Sequence of chain 1.B:
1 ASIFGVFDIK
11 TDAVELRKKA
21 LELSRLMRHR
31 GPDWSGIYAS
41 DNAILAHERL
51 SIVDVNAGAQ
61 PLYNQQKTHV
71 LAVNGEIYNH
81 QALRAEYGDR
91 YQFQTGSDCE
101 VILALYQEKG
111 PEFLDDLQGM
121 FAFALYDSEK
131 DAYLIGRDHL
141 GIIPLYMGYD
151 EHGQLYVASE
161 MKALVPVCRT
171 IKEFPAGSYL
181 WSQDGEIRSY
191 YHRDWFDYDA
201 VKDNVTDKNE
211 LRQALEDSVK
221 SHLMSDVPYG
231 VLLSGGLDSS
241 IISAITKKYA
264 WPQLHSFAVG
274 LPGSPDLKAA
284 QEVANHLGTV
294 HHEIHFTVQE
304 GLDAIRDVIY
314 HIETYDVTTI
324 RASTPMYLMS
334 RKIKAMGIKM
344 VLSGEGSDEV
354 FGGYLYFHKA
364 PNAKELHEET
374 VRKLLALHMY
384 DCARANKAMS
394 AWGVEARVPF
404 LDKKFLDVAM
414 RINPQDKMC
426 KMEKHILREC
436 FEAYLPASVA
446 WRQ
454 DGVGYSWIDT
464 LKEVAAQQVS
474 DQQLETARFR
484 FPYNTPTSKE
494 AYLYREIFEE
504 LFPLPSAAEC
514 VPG

The small molecule below binds the protein below.
Small molecule (SMILES): NC(=O)CC[C@H](N)C(=O)O

Binding-site contacts:
Ligand atom CA contacts residue ASP98 of chain 1.B at 3.4 Å.
Ligand atom OE1 contacts residue ALA1 of chain 1.B at 3.7 Å.
Ligand atom CD contacts residue ASN74 of chain 1.B at 3.8 Å.
Ligand atom CD contacts residue ALA1 of chain 1.B at 3.5 Å (hydrophobic).
Ligand atom OXT contacts residue ARG49 of chain 1.B at 3.8 Å.
Ligand atom OXT contacts residue GLU76 of chain 1.B at 3.5 Å (salt-bridge).
Ligand atom CB contacts residue GLY75 of chain 1.B at 3.3 Å.
Ligand atom OE1 contacts residue ASN74 of chain 1.B at 2.9 Å (h-bond).
Ligand atom CA contacts residue GLU76 of chain 1.B at 4.1 Å.
Ligand atom O contacts residue LEU50 of chain 1.B at 4.1 Å.
Ligand atom N contacts residue ASP98 of chain 1.B at 2.8 Å (salt-bridge).
Ligand atom NE2 contacts residue ASN74 of chain 1.B at 4.0 Å.
Ligand atom O contacts residue ILE52 of chain 1.B at 4.1 Å.
Ligand atom O contacts residue VAL53 of chain 1.B at 3.3 Å (h-bond).
Ligand atom NE2 contacts residue ALA1 of chain 1.B at 2.6 Å (h-bond).
Ligand atom CG contacts residue LEU50 of chain 1.B at 3.5 Å (hydrophobic).
Ligand atom OE1 contacts residue GLU398 of chain 1.B at 4.2 Å.
Ligand atom C contacts residue ASP98 of chain 1.B at 3.9 Å.
Ligand atom OE1 contacts residue GLY75 of chain 1.B at 2.6 Å (h-bond).
Ligand atom CB contacts residue GLN60 of chain 1.B at 4.2 Å.
Ligand atom CD contacts residue LEU50 of chain 1.B at 3.9 Å (hydrophobic).
Ligand atom CG contacts residue GLU398 of chain 1.B at 4.0 Å.
Ligand atom CB contacts residue CYS99 of chain 1.B at 4.2 Å (hydrophobic).
Ligand atom OXT contacts residue ILE52 of chain 1.B at 3.2 Å (h-bond).
Ligand atom N contacts residue GLY75 of chain 1.B at 2.8 Å (h-bond).
Ligand atom CD contacts residue GLY75 of chain 1.B at 3.8 Å.
Ligand atom C contacts residue ILE52 of chain 1.B at 4.0 Å (hydrophobic).
Ligand atom N contacts residue CYS99 of chain 1.B at 3.9 Å.
Ligand atom C contacts residue ARG49 of chain 1.B at 3.6 Å.
Ligand atom C contacts residue VAL53 of chain 1.B at 3.6 Å (hydrophobic).
Ligand atom O contacts residue ARG49 of chain 1.B at 2.5 Å (salt-bridge).
Ligand atom N contacts residue GLU76 of chain 1.B at 3.0 Å (salt-bridge).
Ligand atom CD contacts residue GLU398 of chain 1.B at 4.0 Å.
Ligand atom CA contacts residue CYS99 of chain 1.B at 3.9 Å (hydrophobic).
Ligand atom CA contacts residue GLY75 of chain 1.B at 3.6 Å.
Ligand atom NE2 contacts residue LEU50 of chain 1.B at 3.2 Å (h-bond).
Ligand atom OXT contacts residue ASP98 of chain 1.B at 4.1 Å.
Ligand atom CG contacts residue GLU76 of chain 1.B at 3.6 Å.
Ligand atom CG contacts residue GLY75 of chain 1.B at 3.5 Å.
Ligand atom OXT contacts residue VAL53 of chain 1.B at 2.7 Å (h-bond).